The small molecule below binds the protein below.
Small molecule (SMILES): Nc1ccn([C@@H]2O[C@H](CO[P](=O)(O)O[C@H]3[C@@H](O)[C@H](n4ccc(=O)[nH]c4=O)O[C@@H]3CO[P](=O)(O)O[C@H]3[C@@H](O)[C@H](n4cnc5c(=O)nc(N)[nH]c54)O[C@@H]3COP(=O)=O)[C@@H](O[P](=O)(O)OC[C@H]3O[C@@H](n4cnc5c(N)ncnc54)[C@H](O)[C@@H]3O[P](=O)(O)OC[C@H]3O[C@@H](n4cnc5c(=O)nc(N)[nH]c54)[C@H](O)[C@@H]3O[P](=O)(O)OC[C@H]3O[C@@H](n4ccc(=O)[nH]c4=O)[C@H](O)[C@@H]3O[P](=O)(O)OC[C@H]3O[C@@H](n4cnc5c(=O)nc(N)[nH]c54)[C@H](O)[C@@H]3O)[C@H]2O)c(=O)n1

Binding-site contacts:
Ligand atom N1 contacts residue C1 of chain 1.C at 3.0 Å (h-bond).
Ligand atom O6 contacts residue C1 of chain 1.C at 2.9 Å (h-bond).
Ligand atom O4 contacts residue A2 of chain 1.C at 3.0 Å (h-bond).
Ligand atom O4 contacts residue A6 of chain 1.C at 2.9 Å (h-bond).
Ligand atom C6 contacts residue C7 of chain 1.C at 3.5 Å.
Ligand atom N3 contacts residue G5 of chain 1.C at 3.0 Å (h-bond).
Ligand atom N4 contacts residue G5 of chain 1.C at 2.9 Å (h-bond).
Ligand atom O2 contacts residue G5 of chain 1.C at 2.9 Å (h-bond).
Ligand atom N1 contacts residue A2 of chain 1.C at 3.4 Å.
Ligand atom C5' contacts residue TYR62 of chain 1.A at 3.1 Å (hydrophobic).
Ligand atom N6 contacts residue U4 of chain 1.C at 2.9 Å (h-bond).
Ligand atom OP1 contacts residue PRO70 of chain 1.A at 3.2 Å.
Ligand atom N3 contacts residue A2 of chain 1.C at 3.4 Å.
Ligand atom N1 contacts residue U4 of chain 1.C at 2.8 Å (h-bond).
Ligand atom C6 contacts residue U4 of chain 1.C at 3.5 Å.
Ligand atom C4 contacts residue A2 of chain 1.C at 3.5 Å.
Ligand atom N1 contacts residue C7 of chain 1.C at 3.0 Å (h-bond).
Ligand atom N2 contacts residue C3 of chain 1.C at 2.9 Å (h-bond).
Ligand atom N3 contacts residue A2 of chain 1.C at 2.8 Å (h-bond).
Ligand atom OP2 contacts residue ARG41 of chain 1.A at 3.4 Å (salt-bridge).
Ligand atom O4' contacts residue THR2 of chain 1.A at 3.4 Å.
Ligand atom OP1 contacts residue ARG60 of chain 1.A at 3.2 Å (salt-bridge).
Ligand atom N2 contacts residue C1 of chain 1.C at 2.9 Å (h-bond).
Ligand atom C2 contacts residue U4 of chain 1.C at 3.5 Å.
Ligand atom N2 contacts residue A2 of chain 1.C at 3.4 Å.
Ligand atom N1 contacts residue C3 of chain 1.C at 3.0 Å (h-bond).
Ligand atom C6 contacts residue A2 of chain 1.C at 3.4 Å.
Ligand atom N3 contacts residue A6 of chain 1.C at 2.8 Å (h-bond).
Ligand atom C4' contacts residue THR2 of chain 1.A at 3.4 Å.
Ligand atom C2 contacts residue A2 of chain 1.C at 3.4 Å.
Ligand atom O6 contacts residue C7 of chain 1.C at 2.9 Å (h-bond).
Ligand atom N2 contacts residue C7 of chain 1.C at 2.9 Å (h-bond).
Ligand atom OP1 contacts residue TYR64 of chain 1.A at 2.6 Å (h-bond).
Ligand atom O2' contacts residue THR2 of chain 1.A at 2.9 Å (h-bond).
Ligand atom O6 contacts residue C3 of chain 1.C at 2.9 Å (h-bond).
Ligand atom C2 contacts residue C7 of chain 1.C at 3.5 Å.
Ligand atom OP1 contacts residue ARG60 of chain 1.A at 3.3 Å (salt-bridge).
Ligand atom OP1 contacts residue TYR62 of chain 1.A at 2.6 Å (h-bond).
Ligand atom N3 contacts residue G5 of chain 1.C at 3.5 Å.
Ligand atom O6 contacts residue A6 of chain 1.C at 3.4 Å (h-bond).

Sequence of chain 1.A:
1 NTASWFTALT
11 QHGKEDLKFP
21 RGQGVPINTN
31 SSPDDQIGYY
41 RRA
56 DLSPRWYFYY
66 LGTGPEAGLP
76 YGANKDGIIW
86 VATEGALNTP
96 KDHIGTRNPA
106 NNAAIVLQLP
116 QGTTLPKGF